Sequence of chain 1.D:
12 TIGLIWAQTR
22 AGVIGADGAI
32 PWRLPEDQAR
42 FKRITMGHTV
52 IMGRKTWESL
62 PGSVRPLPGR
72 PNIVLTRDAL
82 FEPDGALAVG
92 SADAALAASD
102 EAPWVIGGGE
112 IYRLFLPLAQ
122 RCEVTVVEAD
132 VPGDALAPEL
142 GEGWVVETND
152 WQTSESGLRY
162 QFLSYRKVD

A protein and the small-molecule ligand that binds it are described below.
Small molecule (SMILES): CCc1nc(N)nc(N)c1OCCCOc1ccccc1CCC(=O)O

Binding-site contacts:
Ligand atom O25 contacts residue ARG71 of chain 1.D at 2.9 Å (salt-bridge).
Ligand atom C13 contacts residue LEU61 of chain 1.D at 3.7 Å (hydrophobic).
Ligand atom C3 contacts residue TRP17 of chain 1.D at 3.8 Å (hydrophobic).
Ligand atom N8 contacts residue ALA18 of chain 1.D at 3.8 Å.
Ligand atom N2 contacts residue TRP17 of chain 1.D at 3.3 Å.
Ligand atom N2 contacts residue ILE16 of chain 1.D at 3.5 Å (h-bond).
Ligand atom N7 contacts residue ILE16 of chain 1.D at 2.9 Å (h-bond).
Ligand atom N4 contacts residue ASP38 of chain 1.D at 2.7 Å (salt-bridge).
Ligand atom C24 contacts residue ARG71 of chain 1.D at 3.5 Å.
Ligand atom C1 contacts residue PHE42 of chain 1.D at 3.5 Å (hydrophobic).
Ligand atom C1 contacts residue NAP1 of chain 1.T at 3.4 Å.
Ligand atom N7 contacts residue ILE107 of chain 1.D at 3.0 Å (h-bond).
Ligand atom C18 contacts residue GLN39 of chain 1.D at 3.5 Å.
Ligand atom N7 contacts residue TYR113 of chain 1.D at 3.3 Å (h-bond).
Ligand atom C10 contacts residue ASP38 of chain 1.D at 3.5 Å.
Ligand atom O26 contacts residue ARG71 of chain 1.D at 2.7 Å (salt-bridge).
Ligand atom C3 contacts residue ASP38 of chain 1.D at 3.5 Å.
Ligand atom N8 contacts residue ASP38 of chain 1.D at 2.8 Å (salt-bridge).
Ligand atom C6 contacts residue NAP1 of chain 1.T at 3.6 Å.
Ligand atom N2 contacts residue PHE42 of chain 1.D at 3.5 Å.
Ligand atom N7 contacts residue PHE42 of chain 1.D at 3.6 Å.
Ligand atom O11 contacts residue NAP1 of chain 1.T at 3.5 Å.
Ligand atom C9 contacts residue ILE31 of chain 1.D at 3.7 Å (hydrophobic).
Ligand atom C19 contacts residue GLN39 of chain 1.D at 3.8 Å.
Ligand atom C20 contacts residue PRO62 of chain 1.D at 3.8 Å (hydrophobic).
Ligand atom C9 contacts residue ASP38 of chain 1.D at 3.6 Å.
Ligand atom N8 contacts residue THR126 of chain 1.D at 3.7 Å.
Ligand atom C1 contacts residue ILE16 of chain 1.D at 3.6 Å (hydrophobic).
Ligand atom C22 contacts residue LEU68 of chain 1.D at 3.8 Å (hydrophobic).
Ligand atom C10 contacts residue GLN39 of chain 1.D at 3.7 Å.
Ligand atom C14 contacts residue LEU61 of chain 1.D at 3.6 Å (hydrophobic).
Ligand atom O26 contacts residue LYS43 of chain 1.D at 3.8 Å.
Ligand atom C5 contacts residue ASP38 of chain 1.D at 3.6 Å.
Ligand atom C12 contacts residue PHE42 of chain 1.D at 3.5 Å (hydrophobic).
Ligand atom N2 contacts residue NAP1 of chain 1.T at 3.7 Å.
Ligand atom N7 contacts residue NAP1 of chain 1.T at 3.7 Å.
Ligand atom C24 contacts residue LEU68 of chain 1.D at 3.7 Å (hydrophobic).
Ligand atom O25 contacts residue LYS43 of chain 1.D at 3.7 Å.
Ligand atom N8 contacts residue TRP17 of chain 1.D at 3.5 Å.
Ligand atom O26 contacts residue PHE42 of chain 1.D at 3.2 Å.